Sequence of chain 1.C:
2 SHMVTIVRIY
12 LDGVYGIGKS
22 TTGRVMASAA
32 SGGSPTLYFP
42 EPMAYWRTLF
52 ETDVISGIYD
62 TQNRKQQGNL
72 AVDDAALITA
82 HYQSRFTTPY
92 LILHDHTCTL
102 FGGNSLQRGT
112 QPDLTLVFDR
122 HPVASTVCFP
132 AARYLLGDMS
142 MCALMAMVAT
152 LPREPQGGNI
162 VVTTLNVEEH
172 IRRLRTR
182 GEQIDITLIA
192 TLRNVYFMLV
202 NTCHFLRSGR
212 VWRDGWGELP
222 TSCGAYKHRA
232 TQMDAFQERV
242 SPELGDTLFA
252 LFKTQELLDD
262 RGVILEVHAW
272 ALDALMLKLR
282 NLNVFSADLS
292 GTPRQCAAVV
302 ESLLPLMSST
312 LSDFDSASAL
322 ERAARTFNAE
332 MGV

Binding-site contacts:
Ligand atom O4B contacts residue GLN84 of chain 1.C at 3.4 Å (h-bond).
Ligand atom PA contacts residue GLU42 of chain 1.C at 3.5 Å.
Ligand atom O4B contacts residue PHE130 of chain 1.C at 3.2 Å.
Ligand atom PD contacts residue LYS20 of chain 1.C at 3.5 Å.
Ligand atom O1A contacts residue TRP47 of chain 1.C at 3.0 Å.
Ligand atom O2D contacts residue LYS20 of chain 1.C at 3.0 Å (salt-bridge).
Ligand atom C2A contacts residue ARG174 of chain 1.C at 3.5 Å.
Ligand atom O4F contacts residue ARG174 of chain 1.C at 3.5 Å.
Ligand atom C2B contacts residue PHE87 of chain 1.C at 3.3 Å (hydrophobic).
Ligand atom O1A contacts residue GLU42 of chain 1.C at 3.0 Å.
Ligand atom C7B contacts residue ARG121 of chain 1.C at 3.6 Å.
Ligand atom O1D contacts residue ILE18 of chain 1.C at 2.5 Å (h-bond).
Ligand atom N1B contacts residue PHE87 of chain 1.C at 3.4 Å.
Ligand atom O2D contacts residue SER21 of chain 1.C at 2.4 Å (h-bond).
Ligand atom N6A contacts residue ARG174 of chain 1.C at 3.2 Å (salt-bridge).
Ligand atom O1A contacts residue MET44 of chain 1.C at 3.4 Å.
Ligand atom C8A contacts residue THR22 of chain 1.C at 3.3 Å.
Ligand atom O1D contacts residue LYS20 of chain 1.C at 3.2 Å (salt-bridge).
Ligand atom PD contacts residue GLY19 of chain 1.C at 3.5 Å.
Ligand atom N1A contacts residue ARG174 of chain 1.C at 3.1 Å (salt-bridge).
Ligand atom C4B contacts residue PHE130 of chain 1.C at 3.4 Å (hydrophobic).
Ligand atom O2E contacts residue THR22 of chain 1.C at 2.8 Å (h-bond).
Ligand atom O1D contacts residue GLY17 of chain 1.C at 3.1 Å.
Ligand atom O1C contacts residue SER21 of chain 1.C at 2.7 Å (h-bond).
Ligand atom N3A contacts residue ARG174 of chain 1.C at 3.6 Å (salt-bridge).
Ligand atom N6A contacts residue GLY292 of chain 1.C at 2.7 Å (h-bond).
Ligand atom O2A contacts residue GLU42 of chain 1.C at 2.7 Å (salt-bridge).
Ligand atom O3E contacts residue TYR60 of chain 1.C at 3.0 Å (h-bond).
Ligand atom O3C contacts residue GLY17 of chain 1.C at 3.0 Å (h-bond).
Ligand atom N3B contacts residue GLN84 of chain 1.C at 3.0 Å (h-bond).
Ligand atom N3B contacts residue PHE130 of chain 1.C at 3.3 Å.
Ligand atom O4B contacts residue SER126 of chain 1.C at 3.3 Å.
Ligand atom C6A contacts residue ARG174 of chain 1.C at 3.2 Å.
Ligand atom O2E contacts residue GLY19 of chain 1.C at 3.0 Å.
Ligand atom O1D contacts residue GLY19 of chain 1.C at 2.4 Å (h-bond).
Ligand atom O2C contacts residue GLU42 of chain 1.C at 3.0 Å (salt-bridge).
Ligand atom O2B contacts residue PHE87 of chain 1.C at 3.2 Å.
Ligand atom O3F contacts residue THR177 of chain 1.C at 3.5 Å.
Ligand atom C5A contacts residue ARG174 of chain 1.C at 3.5 Å.
Ligand atom O2C contacts residue LYS20 of chain 1.C at 2.8 Å (salt-bridge).

A protein and the small-molecule ligand that binds it are described below.
Small molecule (SMILES): Cc1cn([C@H]2C[C@H](O)[C@@H](CO[P](=O)(O)O[P](=O)(O)O[P](=O)(O)O[P](=O)(O)O[P](=O)(O)OC[C@H]3O[C@@H](n4cnc5c(N)ncnc54)[C@H](O)[C@@H]3O)O2)c(=O)[nH]c1=O